Binding-site contacts:
Ligand atom C15 contacts residue TYR138 of chain 1.B at 3.5 Å (hydrophobic).
Ligand atom C21 contacts residue TRP179 of chain 1.B at 3.4 Å (hydrophobic).
Ligand atom C16 contacts residue TYR138 of chain 1.B at 3.4 Å (hydrophobic).
Ligand atom C21 contacts residue HIS22 of chain 1.B at 3.4 Å.
Ligand atom C29 contacts residue PHE28 of chain 1.B at 3.0 Å (hydrophobic).
Ligand atom N4 contacts residue HIS175 of chain 1.B at 3.0 Å (h-bond).
Ligand atom C22 contacts residue TRP92 of chain 1.B at 3.5 Å (hydrophobic).
Ligand atom N4 contacts residue TRP114 of chain 1.B at 3.4 Å.
Ligand atom C5 contacts residue HIS175 of chain 1.B at 3.5 Å.
Ligand atom C21 contacts residue TRP92 of chain 1.B at 3.4 Å (hydrophobic).
Ligand atom C22 contacts residue TYR88 of chain 1.B at 3.3 Å (hydrophobic).
Ligand atom O25 contacts residue TYR88 of chain 1.B at 2.6 Å (h-bond).
Ligand atom C30 contacts residue SER142 of chain 1.B at 3.0 Å.
Ligand atom C13 contacts residue HIS175 of chain 1.B at 3.3 Å.
Ligand atom C20 contacts residue TRP179 of chain 1.B at 3.4 Å (hydrophobic).
Ligand atom O33 contacts residue TYR190 of chain 1.B at 2.5 Å (h-bond).
Ligand atom O25 contacts residue HIS22 of chain 1.B at 2.7 Å (h-bond).
Ligand atom C31 contacts residue SER142 of chain 1.B at 3.1 Å.
Ligand atom C24 contacts residue MET25 of chain 1.B at 3.6 Å (hydrophobic).
Ligand atom C30 contacts residue PHE28 of chain 1.B at 3.4 Å (hydrophobic).
Ligand atom C5 contacts residue TRP114 of chain 1.B at 3.5 Å (hydrophobic).
Ligand atom C22 contacts residue HIS22 of chain 1.B at 3.5 Å.
Ligand atom C27 contacts residue ILE50 of chain 1.B at 3.6 Å (hydrophobic).
Ligand atom C23 contacts residue LEU29 of chain 1.B at 3.6 Å (hydrophobic).
Ligand atom C23 contacts residue TYR88 of chain 1.B at 3.2 Å (hydrophobic).
Ligand atom C29 contacts residue SER142 of chain 1.B at 3.6 Å.
Ligand atom C26 contacts residue ILE50 of chain 1.B at 3.4 Å (hydrophobic).
Ligand atom C22 contacts residue MET25 of chain 1.B at 3.4 Å (hydrophobic).
Ligand atom C23 contacts residue MET25 of chain 1.B at 3.6 Å (hydrophobic).
Ligand atom C14 contacts residue HIS175 of chain 1.B at 3.3 Å.
Ligand atom O25 contacts residue MET25 of chain 1.B at 3.5 Å.
Ligand atom C12 contacts residue VAL118 of chain 1.B at 3.6 Å (hydrophobic).
Ligand atom N1 contacts residue TRP114 of chain 1.B at 3.6 Å.
Ligand atom C9 contacts residue TRP114 of chain 1.B at 3.5 Å (hydrophobic).
Ligand atom C5 contacts residue TRP179 of chain 1.B at 3.4 Å (hydrophobic).
Ligand atom C30 contacts residue MET25 of chain 1.B at 3.6 Å (hydrophobic).
Ligand atom O17 contacts residue HIS175 of chain 1.B at 3.3 Å.
Ligand atom O17 contacts residue GLY115 of chain 1.B at 3.5 Å.
Ligand atom O25 contacts residue TRP92 of chain 1.B at 3.4 Å (h-bond).
Ligand atom C12 contacts residue HIS175 of chain 1.B at 3.5 Å.

The protein below binds the small molecule below.
Small molecule (SMILES): O=C(Cc1ccc(O)cc1)Nc1ncc(-c2ccc(O)cc2)nc1Cc1ccccc1

Sequence of chain 1.B:
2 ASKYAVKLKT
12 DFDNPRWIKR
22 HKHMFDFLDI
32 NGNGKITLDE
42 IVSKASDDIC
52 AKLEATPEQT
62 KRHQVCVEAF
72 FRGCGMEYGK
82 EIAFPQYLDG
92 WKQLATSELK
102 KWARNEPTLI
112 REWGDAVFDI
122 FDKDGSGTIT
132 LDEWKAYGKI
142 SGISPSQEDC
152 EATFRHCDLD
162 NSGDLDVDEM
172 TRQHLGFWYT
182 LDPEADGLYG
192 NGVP